Binding-site contacts:
Ligand atom C24 contacts residue PHE60 of chain 1.C at 3.8 Å (hydrophobic).
Ligand atom C20 contacts residue PHE101 of chain 1.C at 3.7 Å (hydrophobic).
Ligand atom C7 contacts residue ASN338 of chain 1.C at 3.7 Å.
Ligand atom C23 contacts residue PHE101 of chain 1.C at 3.4 Å (hydrophobic).
Ligand atom N12 contacts residue MET104 of chain 1.C at 3.8 Å.
Ligand atom C13 contacts residue LEU335 of chain 1.C at 3.7 Å (hydrophobic).
Ligand atom C5 contacts residue ASN338 of chain 1.C at 3.2 Å.
Ligand atom C9 contacts residue MET104 of chain 1.C at 3.9 Å (hydrophobic).
Ligand atom C17 contacts residue LEU375 of chain 1.C at 3.9 Å (hydrophobic).
Ligand atom C3 contacts residue GLY108 of chain 1.C at 3.8 Å.
Ligand atom C18 contacts residue PHE101 of chain 1.C at 3.9 Å (hydrophobic).
Ligand atom N19 contacts residue LEU378 of chain 1.C at 3.4 Å.
Ligand atom C1 contacts residue THR371 of chain 1.C at 3.3 Å.
Ligand atom C13 contacts residue ASN338 of chain 1.C at 3.5 Å.
Ligand atom C23 contacts residue TYR382 of chain 1.C at 3.4 Å (hydrophobic).
Ligand atom C7 contacts residue GLY108 of chain 1.C at 3.5 Å.
Ligand atom C4 contacts residue ASN338 of chain 1.C at 3.2 Å.
Ligand atom C24 contacts residue LEU378 of chain 1.C at 3.9 Å (hydrophobic).
Ligand atom C2 contacts residue THR371 of chain 1.C at 3.7 Å.
Ligand atom C18 contacts residue ASN338 of chain 1.C at 3.3 Å.
Ligand atom C6 contacts residue THR371 of chain 1.C at 3.4 Å.
Ligand atom C8 contacts residue THR371 of chain 1.C at 3.9 Å.
Ligand atom C3 contacts residue ASN338 of chain 1.C at 3.2 Å.
Ligand atom C17 contacts residue LEU378 of chain 1.C at 3.5 Å (hydrophobic).
Ligand atom C11 contacts residue ASN338 of chain 1.C at 3.9 Å.
Ligand atom C2 contacts residue ASN338 of chain 1.C at 3.2 Å.
Ligand atom C14 contacts residue MET104 of chain 1.C at 3.7 Å (hydrophobic).
Ligand atom C5 contacts residue LEU342 of chain 1.C at 3.9 Å (hydrophobic).
Ligand atom N12 contacts residue ASN338 of chain 1.C at 2.9 Å (h-bond).
Ligand atom C21 contacts residue TYR382 of chain 1.C at 3.6 Å (hydrophobic).
Ligand atom C18 contacts residue MET104 of chain 1.C at 3.7 Å (hydrophobic).
Ligand atom C5 contacts residue THR371 of chain 1.C at 3.9 Å.
Ligand atom C6 contacts residue ASN338 of chain 1.C at 3.2 Å.
Ligand atom C13 contacts residue MET104 of chain 1.C at 3.5 Å (hydrophobic).
Ligand atom C21 contacts residue LEU378 of chain 1.C at 3.9 Å (hydrophobic).
Ligand atom C18 contacts residue LEU335 of chain 1.C at 3.9 Å (hydrophobic).
Ligand atom C22 contacts residue LEU375 of chain 1.C at 3.7 Å (hydrophobic).
Ligand atom C1 contacts residue ASN338 of chain 1.C at 3.2 Å.
Ligand atom O10 contacts residue THR371 of chain 1.C at 3.7 Å.
Ligand atom C8 contacts residue PHE339 of chain 1.C at 3.7 Å (hydrophobic).

Sequence of chain 1.C:
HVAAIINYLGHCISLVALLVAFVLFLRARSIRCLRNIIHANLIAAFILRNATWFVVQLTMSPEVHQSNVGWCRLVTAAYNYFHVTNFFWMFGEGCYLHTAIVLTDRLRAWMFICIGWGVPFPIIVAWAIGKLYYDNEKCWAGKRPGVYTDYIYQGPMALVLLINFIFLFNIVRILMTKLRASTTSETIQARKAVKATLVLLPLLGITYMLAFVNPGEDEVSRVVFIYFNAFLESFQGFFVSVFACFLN

The protein below binds the small molecule below.
Small molecule (SMILES): CCC(CC)Nc1cc(C)nc(Oc2c(C)cc(C)cc2C)c1C